Sequence of chain 1.A:
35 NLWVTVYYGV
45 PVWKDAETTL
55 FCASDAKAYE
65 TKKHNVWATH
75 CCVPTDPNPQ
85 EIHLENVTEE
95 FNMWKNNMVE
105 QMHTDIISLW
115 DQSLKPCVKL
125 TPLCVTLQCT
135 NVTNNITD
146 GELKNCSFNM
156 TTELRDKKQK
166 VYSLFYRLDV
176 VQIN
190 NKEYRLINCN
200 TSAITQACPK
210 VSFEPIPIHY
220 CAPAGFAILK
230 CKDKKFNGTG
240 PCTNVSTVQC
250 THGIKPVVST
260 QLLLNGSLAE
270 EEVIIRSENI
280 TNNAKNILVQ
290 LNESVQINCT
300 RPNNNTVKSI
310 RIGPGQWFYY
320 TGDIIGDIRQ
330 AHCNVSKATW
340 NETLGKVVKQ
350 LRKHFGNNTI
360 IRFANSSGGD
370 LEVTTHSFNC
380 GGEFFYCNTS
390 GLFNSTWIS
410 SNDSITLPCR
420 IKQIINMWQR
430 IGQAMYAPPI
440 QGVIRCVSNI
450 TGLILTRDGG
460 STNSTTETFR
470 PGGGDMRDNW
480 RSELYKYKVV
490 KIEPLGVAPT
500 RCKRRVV

This protein binds this small molecule.
Small molecule (SMILES): CC(=O)N[C@@H]1[C@@H](O)[C@H](O)[C@@H](CO)O[C@H]1O

Binding-site contacts:
Ligand atom C6 contacts residue THR280 of chain 1.A at 3.7 Å.
Ligand atom O5 contacts residue ASN278 of chain 1.A at 2.4 Å (h-bond).
Ligand atom O5 contacts residue THR280 of chain 1.A at 3.1 Å (h-bond).
Ligand atom C1 contacts residue ASN281 of chain 1.A at 4.5 Å.
Ligand atom C1 contacts residue ASN278 of chain 1.A at 1.5 Å.
Ligand atom N2 contacts residue ASN278 of chain 1.A at 2.8 Å (h-bond).
Ligand atom C5 contacts residue THR280 of chain 1.A at 3.4 Å.
Ligand atom C1 contacts residue THR280 of chain 1.A at 3.6 Å.
Ligand atom C2 contacts residue ASN278 of chain 1.A at 2.4 Å.
Ligand atom O5 contacts residue ASN281 of chain 1.A at 3.9 Å.
Ligand atom C3 contacts residue ASN278 of chain 1.A at 3.8 Å.
Ligand atom C7 contacts residue ASN278 of chain 1.A at 3.7 Å.
Ligand atom C4 contacts residue ASN278 of chain 1.A at 4.2 Å.
Ligand atom C5 contacts residue ASN278 of chain 1.A at 3.7 Å.
Ligand atom O7 contacts residue ASN278 of chain 1.A at 4.2 Å.